Sequence of chain 2.A:
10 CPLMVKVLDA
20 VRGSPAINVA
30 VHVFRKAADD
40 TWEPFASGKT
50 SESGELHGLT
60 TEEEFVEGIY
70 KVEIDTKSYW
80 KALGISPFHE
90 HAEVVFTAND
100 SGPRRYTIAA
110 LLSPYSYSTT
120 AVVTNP

Sequence of chain 1.A:
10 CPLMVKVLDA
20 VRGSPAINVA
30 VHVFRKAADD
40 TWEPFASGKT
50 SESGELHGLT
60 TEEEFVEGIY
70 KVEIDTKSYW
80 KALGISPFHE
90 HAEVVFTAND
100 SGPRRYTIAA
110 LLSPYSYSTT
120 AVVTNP

The small molecule below binds the protein below.
Small molecule (SMILES): O=C(O)[C@H]1O[C@@H](Oc2cc(O)c3c(=O)c(-c4ccc(O)cc4)coc3c2)[C@H](O)[C@@H](O)[C@@H]1O

Binding-site contacts:
Ligand atom C6 contacts residue G7G1 of chain 2.C at 1.6 Å.
Ligand atom O29 contacts residue SER117 of chain 2.A at 2.9 Å (h-bond).
Ligand atom C18 contacts residue G7G1 of chain 2.C at 1.0 Å.
Ligand atom O6A contacts residue G7G1 of chain 2.C at 1.5 Å.
Ligand atom O4 contacts residue G7G1 of chain 2.C at 1.8 Å (h-bond).
Ligand atom C2 contacts residue G7G1 of chain 2.C at 2.5 Å.
Ligand atom C3 contacts residue G7G1 of chain 2.C at 2.9 Å.
Ligand atom C14 contacts residue G7G1 of chain 2.C at 0.8 Å.
Ligand atom C5 contacts residue GLU54 of chain 2.A at 3.1 Å.
Ligand atom O10 contacts residue G7G1 of chain 2.C at 1.6 Å.
Ligand atom C16 contacts residue G7G1 of chain 2.C at 0.8 Å.
Ligand atom C12 contacts residue G7G1 of chain 2.C at 1.1 Å.
Ligand atom C17 contacts residue G7G1 of chain 2.C at 1.0 Å.
Ligand atom C19 contacts residue G7G1 of chain 2.C at 0.4 Å.
Ligand atom C3 contacts residue GLU54 of chain 2.A at 3.1 Å.
Ligand atom C23 contacts residue G7G1 of chain 2.C at 0.2 Å.
Ligand atom C24 contacts residue G7G1 of chain 2.C at 0.2 Å.
Ligand atom C25 contacts residue G7G1 of chain 2.C at 0.2 Å.
Ligand atom O28 contacts residue LEU17 of chain 1.A at 3.0 Å.
Ligand atom O27 contacts residue G7G1 of chain 2.C at 0.4 Å.
Ligand atom O5 contacts residue G7G1 of chain 2.C at 0.3 Å (h-bond).
Ligand atom C15 contacts residue G7G1 of chain 2.C at 0.8 Å.
Ligand atom O29 contacts residue G7G1 of chain 2.C at 0.6 Å (h-bond).
Ligand atom C13 contacts residue G7G1 of chain 2.C at 1.0 Å.
Ligand atom C4 contacts residue G7G1 of chain 2.C at 1.5 Å.
Ligand atom O20 contacts residue G7G1 of chain 2.C at 1.1 Å (h-bond).
Ligand atom C21 contacts residue G7G1 of chain 2.C at 0.7 Å.
Ligand atom O28 contacts residue G7G1 of chain 2.C at 1.1 Å (h-bond).
Ligand atom C1 contacts residue G7G1 of chain 2.C at 1.5 Å.
Ligand atom O4 contacts residue GLU54 of chain 2.A at 2.6 Å (salt-bridge).
Ligand atom O29 contacts residue SER117 of chain 1.A at 2.5 Å (h-bond).
Ligand atom C26 contacts residue G7G1 of chain 2.C at 0.5 Å.
Ligand atom C22 contacts residue G7G1 of chain 2.C at 0.5 Å.
Ligand atom C23 contacts residue SER117 of chain 2.A at 2.9 Å.
Ligand atom C11 contacts residue G7G1 of chain 2.C at 1.0 Å.
Ligand atom C5 contacts residue G7G1 of chain 2.C at 1.6 Å.
Ligand atom C25 contacts residue SER117 of chain 1.A at 3.0 Å.
Ligand atom O3 contacts residue MET13 of chain 2.A at 2.7 Å.
Ligand atom O6B contacts residue G7G1 of chain 2.C at 2.3 Å (h-bond).
Ligand atom C4 contacts residue GLU54 of chain 2.A at 3.0 Å.